Sequence of chain 1.C:
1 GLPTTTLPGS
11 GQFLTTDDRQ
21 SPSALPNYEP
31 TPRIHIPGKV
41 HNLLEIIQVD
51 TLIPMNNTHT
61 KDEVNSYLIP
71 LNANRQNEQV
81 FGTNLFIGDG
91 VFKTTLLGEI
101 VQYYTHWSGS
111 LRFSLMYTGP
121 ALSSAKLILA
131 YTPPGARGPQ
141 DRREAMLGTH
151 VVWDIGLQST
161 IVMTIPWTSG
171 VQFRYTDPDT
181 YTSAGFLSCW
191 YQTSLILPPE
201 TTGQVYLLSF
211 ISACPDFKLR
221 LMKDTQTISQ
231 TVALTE

Sequence of chain 5.C:
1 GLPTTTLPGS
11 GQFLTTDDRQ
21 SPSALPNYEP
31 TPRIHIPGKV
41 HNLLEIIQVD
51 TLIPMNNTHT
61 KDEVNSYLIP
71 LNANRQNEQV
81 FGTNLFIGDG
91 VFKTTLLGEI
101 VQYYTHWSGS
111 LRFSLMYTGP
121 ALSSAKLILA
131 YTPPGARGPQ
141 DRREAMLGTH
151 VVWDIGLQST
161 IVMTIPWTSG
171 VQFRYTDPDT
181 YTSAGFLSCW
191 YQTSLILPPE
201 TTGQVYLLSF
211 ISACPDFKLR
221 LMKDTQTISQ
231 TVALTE

A protein and the small-molecule ligand that binds it are described below.
Small molecule (SMILES): Cc1cc(CCCOc2c(C)cc(-c3noc(C(F)(F)F)n3)cc2C)on1

Binding-site contacts:
Ligand atom C3A contacts residue PHE186 of chain 5.A at 3.7 Å (hydrophobic).
Ligand atom C1C contacts residue TYR128 of chain 5.A at 3.5 Å (hydrophobic).
Ligand atom F3 contacts residue SER175 of chain 5.A at 2.8 Å.
Ligand atom CM4 contacts residue ALA150 of chain 5.A at 3.6 Å (hydrophobic).
Ligand atom C2A contacts residue TYR152 of chain 5.A at 3.7 Å (hydrophobic).
Ligand atom O1A contacts residue ALA24 of chain 5.C at 3.3 Å.
Ligand atom N1A contacts residue PRO174 of chain 5.A at 3.5 Å.
Ligand atom CM2 contacts residue TYR128 of chain 5.A at 3.4 Å (hydrophobic).
Ligand atom C4 contacts residue TYR197 of chain 5.A at 3.4 Å (hydrophobic).
Ligand atom CM6 contacts residue VAL188 of chain 5.A at 3.8 Å (hydrophobic).
Ligand atom C2B contacts residue ILE104 of chain 5.A at 3.8 Å (hydrophobic).
Ligand atom F3 contacts residue MET151 of chain 5.A at 3.7 Å.
Ligand atom C2A contacts residue PHE186 of chain 5.A at 3.5 Å (hydrophobic).
Ligand atom C3C contacts residue TYR128 of chain 5.A at 3.3 Å (hydrophobic).
Ligand atom CM4 contacts residue VAL176 of chain 5.A at 3.8 Å (hydrophobic).
Ligand atom F1 contacts residue PHE186 of chain 5.A at 3.8 Å.
Ligand atom F1 contacts residue MET224 of chain 5.A at 3.6 Å.
Ligand atom F3 contacts residue PRO174 of chain 5.A at 2.9 Å.
Ligand atom C6B contacts residue TYR152 of chain 5.A at 3.6 Å (hydrophobic).
Ligand atom F1 contacts residue ALA150 of chain 5.A at 3.8 Å.
Ligand atom CM3 contacts residue ASN219 of chain 5.A at 3.8 Å.
Ligand atom CM2 contacts residue ILE104 of chain 5.A at 3.6 Å (hydrophobic).
Ligand atom C1C contacts residue TYR197 of chain 5.A at 3.5 Å (hydrophobic).
Ligand atom N3A contacts residue PHE186 of chain 5.A at 3.4 Å.
Ligand atom F3 contacts residue ALA150 of chain 5.A at 2.7 Å.
Ligand atom CM6 contacts residue TYR152 of chain 5.A at 3.4 Å (hydrophobic).
Ligand atom N1A contacts residue ALA24 of chain 5.C at 3.2 Å.
Ligand atom C3 contacts residue LEU106 of chain 5.A at 3.8 Å (hydrophobic).
Ligand atom O1A contacts residue PRO174 of chain 5.A at 3.5 Å.
Ligand atom C5B contacts residue TYR152 of chain 5.A at 3.5 Å (hydrophobic).
Ligand atom CM6 contacts residue LEU25 of chain 5.C at 3.8 Å (hydrophobic).
Ligand atom F2 contacts residue VAL176 of chain 5.A at 2.7 Å.
Ligand atom C2C contacts residue TYR128 of chain 5.A at 3.2 Å (hydrophobic).
Ligand atom C3B contacts residue MET224 of chain 5.A at 3.6 Å (hydrophobic).
Ligand atom O1 contacts residue MET221 of chain 5.A at 3.7 Å.
Ligand atom C2C contacts residue ILE104 of chain 5.A at 3.8 Å (hydrophobic).
Ligand atom N3A contacts residue TYR152 of chain 5.A at 3.8 Å.
Ligand atom F3 contacts residue VAL176 of chain 5.A at 3.6 Å.
Ligand atom F3 contacts residue TYR152 of chain 5.A at 3.6 Å.
Ligand atom CM2 contacts residue MET224 of chain 5.A at 3.5 Å (hydrophobic).

Sequence of chain 5.A:
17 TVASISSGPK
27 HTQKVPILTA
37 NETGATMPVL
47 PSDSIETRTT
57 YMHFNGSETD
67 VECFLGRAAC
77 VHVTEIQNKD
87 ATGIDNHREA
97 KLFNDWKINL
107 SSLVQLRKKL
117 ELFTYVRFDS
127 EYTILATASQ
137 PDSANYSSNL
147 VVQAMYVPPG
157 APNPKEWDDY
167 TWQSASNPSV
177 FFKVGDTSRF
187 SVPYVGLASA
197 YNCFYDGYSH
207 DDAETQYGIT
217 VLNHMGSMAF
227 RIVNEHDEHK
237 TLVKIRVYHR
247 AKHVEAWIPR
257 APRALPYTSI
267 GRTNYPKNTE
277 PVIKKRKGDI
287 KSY